The protein below binds the small molecule below.
Small molecule (SMILES): C[C@@H]1O[C@@H](O)[C@H](O)[C@H](O)[C@H]1O

Sequence of chain 1.B:
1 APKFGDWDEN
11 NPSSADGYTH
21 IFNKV

Binding-site contacts:
Ligand atom C6 contacts residue UDP1 of chain 1.C at 4.0 Å.
Ligand atom O5 contacts residue THR19 of chain 1.B at 2.9 Å (h-bond).
Ligand atom O3 contacts residue UDP1 of chain 1.C at 2.5 Å (h-bond).
Ligand atom C3 contacts residue THR19 of chain 1.B at 4.1 Å.
Ligand atom O2 contacts residue THR19 of chain 1.B at 2.8 Å (h-bond).
Ligand atom C1 contacts residue THR19 of chain 1.B at 1.9 Å.
Ligand atom C6 contacts residue ASP299 of chain 1.A at 4.1 Å.
Ligand atom C1 contacts residue THR127 of chain 1.A at 3.8 Å.
Ligand atom C5 contacts residue ASP299 of chain 1.A at 3.8 Å.
Ligand atom O4 contacts residue ASP299 of chain 1.A at 2.7 Å (salt-bridge).
Ligand atom O3 contacts residue SER270 of chain 1.A at 3.9 Å.
Ligand atom O2 contacts residue GLN267 of chain 1.A at 4.2 Å.
Ligand atom O3 contacts residue ALA271 of chain 1.A at 3.6 Å (h-bond).
Ligand atom C3 contacts residue MET264 of chain 1.A at 4.0 Å (hydrophobic).
Ligand atom C4 contacts residue ASP299 of chain 1.A at 3.3 Å.
Ligand atom C6 contacts residue TYR133 of chain 1.A at 2.5 Å (hydrophobic).
Ligand atom C1 contacts residue MET264 of chain 1.A at 4.1 Å (hydrophobic).
Ligand atom C3 contacts residue ALA271 of chain 1.A at 4.3 Å (hydrophobic).
Ligand atom C2 contacts residue THR19 of chain 1.B at 2.6 Å.
Ligand atom O2 contacts residue ARG268 of chain 1.A at 3.6 Å.
Ligand atom C1 contacts residue UDP1 of chain 1.C at 4.0 Å.
Ligand atom C4 contacts residue UDP1 of chain 1.C at 3.8 Å.
Ligand atom C3 contacts residue UDP1 of chain 1.C at 3.4 Å.
Ligand atom O4 contacts residue MET303 of chain 1.A at 3.9 Å.
Ligand atom O4 contacts residue MET264 of chain 1.A at 4.2 Å.
Ligand atom C2 contacts residue MET264 of chain 1.A at 3.6 Å (hydrophobic).
Ligand atom O2 contacts residue GLY269 of chain 1.A at 4.0 Å.
Ligand atom C1 contacts residue TYR133 of chain 1.A at 3.9 Å (hydrophobic).
Ligand atom C5 contacts residue THR127 of chain 1.A at 4.4 Å.
Ligand atom C5 contacts residue TYR133 of chain 1.A at 3.8 Å (hydrophobic).
Ligand atom O2 contacts residue UDP1 of chain 1.C at 2.1 Å (h-bond).
Ligand atom O5 contacts residue MET264 of chain 1.A at 3.8 Å.
Ligand atom C4 contacts residue ALA271 of chain 1.A at 4.4 Å (hydrophobic).
Ligand atom C5 contacts residue THR19 of chain 1.B at 4.1 Å.
Ligand atom O5 contacts residue TYR133 of chain 1.A at 4.2 Å.
Ligand atom O5 contacts residue HIS219 of chain 1.A at 3.6 Å.
Ligand atom C2 contacts residue UDP1 of chain 1.C at 3.4 Å.
Ligand atom O4 contacts residue ALA271 of chain 1.A at 4.2 Å.
Ligand atom O3 contacts residue GLY269 of chain 1.A at 4.0 Å.
Ligand atom O5 contacts residue THR127 of chain 1.A at 3.2 Å (h-bond).

Sequence of chain 1.A:
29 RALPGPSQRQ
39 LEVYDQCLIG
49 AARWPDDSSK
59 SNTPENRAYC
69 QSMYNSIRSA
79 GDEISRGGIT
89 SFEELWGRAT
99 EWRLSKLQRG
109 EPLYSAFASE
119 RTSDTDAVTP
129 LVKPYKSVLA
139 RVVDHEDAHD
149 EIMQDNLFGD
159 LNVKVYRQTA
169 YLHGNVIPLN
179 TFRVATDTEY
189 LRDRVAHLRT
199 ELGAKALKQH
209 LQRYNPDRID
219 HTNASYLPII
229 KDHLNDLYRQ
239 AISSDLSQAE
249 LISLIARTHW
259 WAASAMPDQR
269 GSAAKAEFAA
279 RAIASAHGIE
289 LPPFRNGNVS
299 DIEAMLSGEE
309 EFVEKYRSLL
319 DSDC